Sequence of chain 1.D:
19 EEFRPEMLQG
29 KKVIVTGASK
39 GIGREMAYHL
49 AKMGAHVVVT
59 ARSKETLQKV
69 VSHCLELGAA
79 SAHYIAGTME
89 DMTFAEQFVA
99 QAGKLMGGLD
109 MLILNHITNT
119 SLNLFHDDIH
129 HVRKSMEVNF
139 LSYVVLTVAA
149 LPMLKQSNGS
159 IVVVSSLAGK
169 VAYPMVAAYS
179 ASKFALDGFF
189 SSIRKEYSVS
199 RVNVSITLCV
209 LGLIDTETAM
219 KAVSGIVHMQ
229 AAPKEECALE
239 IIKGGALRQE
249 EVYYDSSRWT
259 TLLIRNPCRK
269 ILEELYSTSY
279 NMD

Binding-site contacts:
Ligand atom C19 contacts residue SER164 of chain 1.D at 3.7 Å.
Ligand atom C17 contacts residue SER164 of chain 1.D at 3.8 Å.
Ligand atom C8 contacts residue TYR171 of chain 1.D at 3.5 Å (hydrophobic).
Ligand atom C8 contacts residue MET227 of chain 1.D at 3.9 Å (hydrophobic).
Ligand atom C19 contacts residue NAP1 of chain 1.K at 3.5 Å.
Ligand atom C4 contacts residue LEU211 of chain 1.D at 3.5 Å (hydrophobic).
Ligand atom C6 contacts residue LEU211 of chain 1.D at 3.8 Å (hydrophobic).
Ligand atom C4 contacts residue GLY210 of chain 1.D at 3.7 Å.
Ligand atom C10 contacts residue VAL221 of chain 1.D at 3.8 Å (hydrophobic).
Ligand atom F24 contacts residue LEU120 of chain 1.D at 3.9 Å.
Ligand atom F24 contacts residue VAL174 of chain 1.D at 3.5 Å.
Ligand atom C1 contacts residue PRO172 of chain 1.D at 3.5 Å (hydrophobic).
Ligand atom C6 contacts residue SER164 of chain 1.D at 3.5 Å.
Ligand atom C13 contacts residue TYR177 of chain 1.D at 3.4 Å (hydrophobic).
Ligand atom C1 contacts residue MET173 of chain 1.D at 3.0 Å (hydrophobic).
Ligand atom C14 contacts residue TYR171 of chain 1.D at 3.8 Å (hydrophobic).
Ligand atom C2 contacts residue TYR177 of chain 1.D at 3.7 Å (hydrophobic).
Ligand atom C8 contacts residue VAL225 of chain 1.D at 3.8 Å (hydrophobic).
Ligand atom C7 contacts residue VAL225 of chain 1.D at 3.5 Å (hydrophobic).
Ligand atom C12 contacts residue LEU211 of chain 1.D at 3.6 Å (hydrophobic).
Ligand atom C15 contacts residue TYR171 of chain 1.D at 3.4 Å (hydrophobic).
Ligand atom C14 contacts residue VAL225 of chain 1.D at 3.9 Å (hydrophobic).
Ligand atom C7 contacts residue TYR171 of chain 1.D at 3.8 Å (hydrophobic).
Ligand atom F24 contacts residue PRO172 of chain 1.D at 2.9 Å.
Ligand atom C12 contacts residue NAP1 of chain 1.K at 3.4 Å.
Ligand atom O23 contacts residue NAP1 of chain 1.K at 3.0 Å.
Ligand atom C13 contacts residue NAP1 of chain 1.K at 3.8 Å.
Ligand atom C18 contacts residue TYR171 of chain 1.D at 3.7 Å (hydrophobic).
Ligand atom C6 contacts residue GLY210 of chain 1.D at 3.7 Å.
Ligand atom C18 contacts residue PRO172 of chain 1.D at 3.8 Å (hydrophobic).
Ligand atom C16 contacts residue TYR171 of chain 1.D at 3.9 Å (hydrophobic).
Ligand atom C9 contacts residue TYR171 of chain 1.D at 3.5 Å (hydrophobic).
Ligand atom O23 contacts residue SER164 of chain 1.D at 2.8 Å (h-bond).
Ligand atom N22 contacts residue NAP1 of chain 1.K at 3.6 Å.
Ligand atom C19 contacts residue TYR177 of chain 1.D at 3.9 Å (hydrophobic).
Ligand atom C7 contacts residue TYR278 of chain 1.C at 3.4 Å (hydrophobic).
Ligand atom F24 contacts residue TYR171 of chain 1.D at 3.9 Å.
Ligand atom C6 contacts residue NAP1 of chain 1.K at 3.6 Å.
Ligand atom C5 contacts residue TYR171 of chain 1.D at 3.6 Å (hydrophobic).
Ligand atom O23 contacts residue TYR177 of chain 1.D at 2.8 Å (h-bond).

This protein binds this small molecule.
Small molecule (SMILES): Cc1ccc(-c2cccc(C(=O)N3CCCC(C)(C)C3)n2)cc1F

Sequence of chain 1.C:
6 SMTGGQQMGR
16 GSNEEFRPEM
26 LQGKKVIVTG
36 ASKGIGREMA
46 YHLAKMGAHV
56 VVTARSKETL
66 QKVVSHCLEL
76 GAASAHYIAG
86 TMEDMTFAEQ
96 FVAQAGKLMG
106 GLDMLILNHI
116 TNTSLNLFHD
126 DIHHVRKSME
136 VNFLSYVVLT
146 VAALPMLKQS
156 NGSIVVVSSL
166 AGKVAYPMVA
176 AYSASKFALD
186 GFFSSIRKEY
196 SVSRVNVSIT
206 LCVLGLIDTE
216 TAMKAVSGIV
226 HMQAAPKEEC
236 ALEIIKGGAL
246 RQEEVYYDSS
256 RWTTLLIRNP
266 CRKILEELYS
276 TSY